Sequence of chain 1.C:
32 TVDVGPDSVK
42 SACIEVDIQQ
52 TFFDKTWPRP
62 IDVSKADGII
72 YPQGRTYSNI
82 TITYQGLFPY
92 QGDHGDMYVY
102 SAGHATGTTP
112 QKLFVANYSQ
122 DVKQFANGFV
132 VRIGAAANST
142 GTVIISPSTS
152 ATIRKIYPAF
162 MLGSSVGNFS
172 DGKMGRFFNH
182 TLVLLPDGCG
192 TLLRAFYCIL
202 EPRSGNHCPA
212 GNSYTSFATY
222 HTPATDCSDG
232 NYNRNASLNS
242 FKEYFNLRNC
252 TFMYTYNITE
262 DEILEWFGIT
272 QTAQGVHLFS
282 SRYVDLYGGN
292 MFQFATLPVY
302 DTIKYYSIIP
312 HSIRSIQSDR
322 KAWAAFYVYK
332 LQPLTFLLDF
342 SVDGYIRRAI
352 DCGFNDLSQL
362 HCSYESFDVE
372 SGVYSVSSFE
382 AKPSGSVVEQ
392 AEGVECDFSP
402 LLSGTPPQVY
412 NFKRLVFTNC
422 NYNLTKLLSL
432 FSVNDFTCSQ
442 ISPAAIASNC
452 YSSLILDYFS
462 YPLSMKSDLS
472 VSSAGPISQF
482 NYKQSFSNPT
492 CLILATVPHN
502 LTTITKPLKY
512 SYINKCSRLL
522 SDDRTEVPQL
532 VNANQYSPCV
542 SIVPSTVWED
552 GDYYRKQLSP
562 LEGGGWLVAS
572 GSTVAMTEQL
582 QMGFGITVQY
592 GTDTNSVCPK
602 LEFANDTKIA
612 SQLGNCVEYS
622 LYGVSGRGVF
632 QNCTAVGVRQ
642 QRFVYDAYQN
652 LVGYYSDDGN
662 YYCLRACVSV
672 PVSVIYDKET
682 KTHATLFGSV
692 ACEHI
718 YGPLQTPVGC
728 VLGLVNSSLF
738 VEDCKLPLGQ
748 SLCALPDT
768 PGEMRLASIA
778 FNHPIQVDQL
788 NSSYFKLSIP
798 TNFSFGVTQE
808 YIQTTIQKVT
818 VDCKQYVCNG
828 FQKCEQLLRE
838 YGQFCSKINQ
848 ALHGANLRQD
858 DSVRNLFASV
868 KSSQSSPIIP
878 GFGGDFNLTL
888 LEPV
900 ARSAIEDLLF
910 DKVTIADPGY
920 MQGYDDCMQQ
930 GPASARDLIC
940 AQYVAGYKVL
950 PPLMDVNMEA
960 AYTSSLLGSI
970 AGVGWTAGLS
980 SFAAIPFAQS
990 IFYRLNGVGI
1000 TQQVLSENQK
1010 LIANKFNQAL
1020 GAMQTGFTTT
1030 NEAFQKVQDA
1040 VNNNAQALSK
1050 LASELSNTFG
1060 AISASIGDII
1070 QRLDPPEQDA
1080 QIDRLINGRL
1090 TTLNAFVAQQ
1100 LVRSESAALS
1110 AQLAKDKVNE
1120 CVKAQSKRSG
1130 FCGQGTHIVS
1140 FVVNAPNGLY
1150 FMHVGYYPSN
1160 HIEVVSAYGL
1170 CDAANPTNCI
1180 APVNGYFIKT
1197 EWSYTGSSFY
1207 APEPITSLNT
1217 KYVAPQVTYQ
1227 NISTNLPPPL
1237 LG

This protein binds this small molecule.
Small molecule (SMILES): CC(=O)N[C@@H]1[C@@H](O)[C@H](O)[C@@H](CO)O[C@H]1O

Binding-site contacts:
Ligand atom C8 contacts residue ASN169 of chain 1.C at 3.1 Å.
Ligand atom C1 contacts residue GLY173 of chain 1.C at 4.4 Å.
Ligand atom O7 contacts residue ASN169 of chain 1.C at 3.8 Å.
Ligand atom N2 contacts residue ASN169 of chain 1.C at 2.9 Å (h-bond).
Ligand atom C7 contacts residue PHE170 of chain 1.C at 3.9 Å (hydrophobic).
Ligand atom O6 contacts residue ASN169 of chain 1.C at 4.3 Å.
Ligand atom C1 contacts residue PHE170 of chain 1.C at 3.9 Å (hydrophobic).
Ligand atom C4 contacts residue ASN169 of chain 1.C at 4.3 Å.
Ligand atom C8 contacts residue PHE179 of chain 1.C at 4.1 Å (hydrophobic).
Ligand atom O7 contacts residue SER171 of chain 1.C at 3.8 Å.
Ligand atom C7 contacts residue ASN169 of chain 1.C at 3.4 Å.
Ligand atom O5 contacts residue PHE170 of chain 1.C at 4.3 Å.
Ligand atom C3 contacts residue ASN169 of chain 1.C at 3.8 Å.
Ligand atom O5 contacts residue ASN169 of chain 1.C at 2.3 Å (h-bond).
Ligand atom O6 contacts residue GLY173 of chain 1.C at 3.7 Å.
Ligand atom C5 contacts residue ASN169 of chain 1.C at 3.7 Å.
Ligand atom O7 contacts residue PHE170 of chain 1.C at 3.4 Å (h-bond).
Ligand atom C8 contacts residue ARG177 of chain 1.C at 3.8 Å.
Ligand atom C2 contacts residue ASN169 of chain 1.C at 2.5 Å.
Ligand atom N2 contacts residue PHE170 of chain 1.C at 4.1 Å.
Ligand atom C1 contacts residue ASN169 of chain 1.C at 1.4 Å.
Ligand atom C2 contacts residue PHE170 of chain 1.C at 3.7 Å (hydrophobic).
Ligand atom O5 contacts residue GLY173 of chain 1.C at 3.9 Å.